Sequence of chain 1.C:
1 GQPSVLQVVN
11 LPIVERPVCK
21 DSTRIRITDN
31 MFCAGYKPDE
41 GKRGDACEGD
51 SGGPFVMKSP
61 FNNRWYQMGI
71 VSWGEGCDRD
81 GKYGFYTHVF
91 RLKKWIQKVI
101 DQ

A small-molecule ligand and the protein it binds are described below.
Small molecule (SMILES): [H]/N=C(/N)c1ccc(CNc2cc(C(=O)c3cccc(C)c3)ccn2)cc1

Sequence of chain 1.B:
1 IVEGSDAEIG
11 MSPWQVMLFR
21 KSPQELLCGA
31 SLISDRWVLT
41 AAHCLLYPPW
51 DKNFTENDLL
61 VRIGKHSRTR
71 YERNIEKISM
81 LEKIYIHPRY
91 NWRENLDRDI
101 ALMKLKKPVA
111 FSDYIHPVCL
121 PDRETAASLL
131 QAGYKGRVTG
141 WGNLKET

Binding-site contacts:
Ligand atom N25 contacts residue ASP45 of chain 1.C at 2.5 Å (salt-bridge).
Ligand atom N25 contacts residue TRP73 of chain 1.C at 3.9 Å.
Ligand atom C10 contacts residue GLY74 of chain 1.C at 3.9 Å.
Ligand atom O9 contacts residue GLY74 of chain 1.C at 3.2 Å (h-bond).
Ligand atom N15 contacts residue SER72 of chain 1.C at 3.5 Å (h-bond).
Ligand atom C18 contacts residue GLY74 of chain 1.C at 3.8 Å.
Ligand atom C8 contacts residue GLY74 of chain 1.C at 3.5 Å.
Ligand atom C4 contacts residue TRP73 of chain 1.C at 3.8 Å (hydrophobic).
Ligand atom C22 contacts residue SER72 of chain 1.C at 3.7 Å.
Ligand atom C4 contacts residue ILE25 of chain 1.C at 3.6 Å (hydrophobic).
Ligand atom C3 contacts residue ILE25 of chain 1.C at 3.3 Å (hydrophobic).
Ligand atom C17 contacts residue CYS47 of chain 1.C at 3.8 Å (hydrophobic).
Ligand atom N15 contacts residue HIS43 of chain 1.B at 3.9 Å.
Ligand atom N24 contacts residue ALA46 of chain 1.C at 3.4 Å (h-bond).
Ligand atom C23 contacts residue GLY74 of chain 1.C at 3.4 Å.
Ligand atom N24 contacts residue GLY76 of chain 1.C at 2.9 Å (h-bond).
Ligand atom N24 contacts residue ASP45 of chain 1.C at 2.7 Å (salt-bridge).
Ligand atom C23 contacts residue ASP45 of chain 1.C at 3.3 Å.
Ligand atom N25 contacts residue ALA46 of chain 1.C at 3.4 Å (h-bond).
Ligand atom C20 contacts residue ALA46 of chain 1.C at 3.6 Å (hydrophobic).
Ligand atom C22 contacts residue CYS47 of chain 1.C at 3.7 Å (hydrophobic).
Ligand atom C26 contacts residue GLY74 of chain 1.C at 3.6 Å.
Ligand atom C5 contacts residue TRP73 of chain 1.C at 3.5 Å (hydrophobic).
Ligand atom N24 contacts residue GLY74 of chain 1.C at 3.3 Å.
Ligand atom C3 contacts residue GLU94 of chain 1.B at 4.0 Å.
Ligand atom N13 contacts residue TRP50 of chain 1.B at 3.8 Å.
Ligand atom C23 contacts residue ALA46 of chain 1.C at 3.2 Å (hydrophobic).
Ligand atom C12 contacts residue TRP50 of chain 1.B at 3.6 Å (hydrophobic).
Ligand atom C16 contacts residue SER51 of chain 1.C at 3.5 Å.
Ligand atom C2 contacts residue ILE25 of chain 1.C at 3.5 Å (hydrophobic).
Ligand atom C19 contacts residue GLY74 of chain 1.C at 3.4 Å.
Ligand atom N15 contacts residue SER51 of chain 1.C at 3.6 Å (h-bond).
Ligand atom N25 contacts residue GLY84 of chain 1.C at 3.0 Å.
Ligand atom C20 contacts residue GLY74 of chain 1.C at 3.4 Å.
Ligand atom C21 contacts residue GLY74 of chain 1.C at 3.9 Å.
Ligand atom C21 contacts residue CYS47 of chain 1.C at 3.9 Å (hydrophobic).
Ligand atom C21 contacts residue TRP73 of chain 1.C at 3.8 Å (hydrophobic).
Ligand atom C21 contacts residue ALA46 of chain 1.C at 3.9 Å (hydrophobic).
Ligand atom C20 contacts residue TRP73 of chain 1.C at 3.7 Å (hydrophobic).
Ligand atom C26 contacts residue TRP73 of chain 1.C at 3.9 Å (hydrophobic).